A small-molecule ligand and the protein it binds are described below.
Small molecule (SMILES): CCCCCCc1ccc(Oc2ccccc2C)c(O)c1

Sequence of chain 1.B:
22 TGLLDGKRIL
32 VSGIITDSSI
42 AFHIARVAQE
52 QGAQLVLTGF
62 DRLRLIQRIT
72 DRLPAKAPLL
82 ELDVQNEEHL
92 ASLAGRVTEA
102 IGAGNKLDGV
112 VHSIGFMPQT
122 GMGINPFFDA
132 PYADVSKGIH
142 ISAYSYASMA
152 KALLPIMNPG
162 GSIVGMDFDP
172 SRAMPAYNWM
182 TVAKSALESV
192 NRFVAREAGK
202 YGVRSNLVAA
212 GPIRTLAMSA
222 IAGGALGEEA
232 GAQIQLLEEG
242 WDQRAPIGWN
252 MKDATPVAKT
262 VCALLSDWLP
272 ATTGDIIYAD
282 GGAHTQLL

Binding-site contacts:
Ligand atom C16 contacts residue MET219 of chain 1.B at 4.0 Å (hydrophobic).
Ligand atom C16 contacts residue NAD1 of chain 1.G at 3.5 Å.
Ligand atom C3 contacts residue MET219 of chain 1.B at 3.3 Å (hydrophobic).
Ligand atom C10 contacts residue MET123 of chain 1.B at 3.5 Å (hydrophobic).
Ligand atom C3 contacts residue NAD1 of chain 1.G at 3.2 Å.
Ligand atom C10 contacts residue MET181 of chain 1.B at 3.8 Å (hydrophobic).
Ligand atom C4 contacts residue NAD1 of chain 1.G at 3.5 Å.
Ligand atom C14 contacts residue ALA218 of chain 1.B at 3.6 Å (hydrophobic).
Ligand atom C4 contacts residue MET219 of chain 1.B at 3.7 Å (hydrophobic).
Ligand atom C1 contacts residue PHE169 of chain 1.B at 4.0 Å (hydrophobic).
Ligand atom C1 contacts residue TYR178 of chain 1.B at 3.4 Å (hydrophobic).
Ligand atom C6 contacts residue NAD1 of chain 1.G at 3.4 Å.
Ligand atom C5 contacts residue NAD1 of chain 1.G at 3.5 Å.
Ligand atom O7 contacts residue ALA218 of chain 1.B at 3.6 Å.
Ligand atom C12 contacts residue GLY116 of chain 1.B at 3.6 Å.
Ligand atom C14 contacts residue GLY116 of chain 1.B at 3.4 Å.
Ligand atom C21 contacts residue PRO176 of chain 1.B at 3.4 Å (hydrophobic).
Ligand atom C17 contacts residue PHE169 of chain 1.B at 3.9 Å (hydrophobic).
Ligand atom C12 contacts residue PHE117 of chain 1.B at 3.7 Å (hydrophobic).
Ligand atom C11 contacts residue MET123 of chain 1.B at 4.0 Å (hydrophobic).
Ligand atom C4 contacts residue ALA218 of chain 1.B at 3.7 Å (hydrophobic).
Ligand atom C8 contacts residue NAD1 of chain 1.G at 3.8 Å.
Ligand atom O17 contacts residue NAD1 of chain 1.G at 2.4 Å (h-bond).
Ligand atom C13 contacts residue GLY116 of chain 1.B at 4.0 Å.
Ligand atom O17 contacts residue LYS185 of chain 1.B at 3.7 Å.
Ligand atom C16 contacts residue PHE169 of chain 1.B at 4.0 Å (hydrophobic).
Ligand atom O7 contacts residue NAD1 of chain 1.G at 3.2 Å (h-bond).
Ligand atom C20 contacts residue LEU238 of chain 1.B at 3.5 Å (hydrophobic).
Ligand atom C13 contacts residue ALA218 of chain 1.B at 3.6 Å (hydrophobic).
Ligand atom C21 contacts residue ILE235 of chain 1.B at 3.9 Å (hydrophobic).
Ligand atom C1 contacts residue NAD1 of chain 1.G at 3.6 Å.
Ligand atom C11 contacts residue MET118 of chain 1.B at 3.7 Å (hydrophobic).
Ligand atom C2 contacts residue NAD1 of chain 1.G at 3.4 Å.
Ligand atom C21 contacts residue TYR178 of chain 1.B at 3.5 Å (hydrophobic).
Ligand atom C9 contacts residue ILE222 of chain 1.B at 3.9 Å (hydrophobic).
Ligand atom C14 contacts residue NAD1 of chain 1.G at 3.7 Å.
Ligand atom O17 contacts residue TYR178 of chain 1.B at 2.6 Å (h-bond).
Ligand atom C8 contacts residue ALA218 of chain 1.B at 3.7 Å (hydrophobic).
Ligand atom C6 contacts residue TYR178 of chain 1.B at 3.4 Å (hydrophobic).
Ligand atom C21 contacts residue ALA177 of chain 1.B at 3.6 Å (hydrophobic).